Sequence of chain 1.E:
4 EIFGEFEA

Binding-site contacts:
Ligand atom O3G contacts residue GLN27 of chain 1.A at 3.0 Å (h-bond).
Ligand atom O2A contacts residue ASP156 of chain 1.A at 2.8 Å (salt-bridge).
Ligand atom O2A contacts residue LYS46 of chain 1.A at 2.7 Å (salt-bridge).
Ligand atom O1A contacts residue GLY25 of chain 1.A at 3.2 Å.
Ligand atom N6 contacts residue GLU91 of chain 1.A at 3.0 Å (salt-bridge).
Ligand atom PA contacts residue LYS46 of chain 1.A at 3.5 Å.
Ligand atom N9 contacts residue VAL31 of chain 1.A at 3.7 Å.
Ligand atom NS contacts residue GLN27 of chain 1.A at 3.6 Å.
Ligand atom O2A contacts residue MG1 of chain 1.I at 2.1 Å.
Ligand atom N6 contacts residue LEU145 of chain 1.A at 3.4 Å.
Ligand atom C6 contacts residue ALA44 of chain 1.A at 3.5 Å (hydrophobic).
Ligand atom C6 contacts residue LEU145 of chain 1.A at 3.5 Å (hydrophobic).
Ligand atom NS contacts residue PHE6 of chain 1.E at 1.4 Å.
Ligand atom O2S contacts residue PHE6 of chain 1.E at 2.9 Å.
Ligand atom O1A contacts residue LYS46 of chain 1.A at 3.5 Å (salt-bridge).
Ligand atom C8 contacts residue VAL31 of chain 1.A at 3.7 Å (hydrophobic).
Ligand atom N6 contacts residue THR90 of chain 1.A at 3.4 Å (h-bond).
Ligand atom O4' contacts residue VAL31 of chain 1.A at 3.6 Å.
Ligand atom O1A contacts residue VAL31 of chain 1.A at 3.7 Å.
Ligand atom O1A contacts residue GLY29 of chain 1.A at 3.6 Å.
Ligand atom N3 contacts residue LEU23 of chain 1.A at 3.5 Å.
Ligand atom O3B contacts residue GLY26 of chain 1.A at 3.7 Å.
Ligand atom N6 contacts residue ALA44 of chain 1.A at 3.5 Å.
Ligand atom O1B contacts residue MG1 of chain 1.I at 2.1 Å.
Ligand atom N1 contacts residue MET93 of chain 1.A at 3.0 Å (h-bond).
Ligand atom O2S contacts residue ARG142 of chain 1.A at 2.8 Å (salt-bridge).
Ligand atom S1G contacts residue ARG142 of chain 1.A at 3.7 Å.
Ligand atom O2B contacts residue ARG142 of chain 1.A at 3.7 Å.
Ligand atom O3A contacts residue MG1 of chain 1.I at 3.2 Å.
Ligand atom C5 contacts residue LEU145 of chain 1.A at 3.6 Å (hydrophobic).
Ligand atom C2S contacts residue PHE6 of chain 1.E at 2.5 Å (hydrophobic).
Ligand atom O2G contacts residue TYR28 of chain 1.A at 3.5 Å.
Ligand atom S1G contacts residue ASN143 of chain 1.A at 3.5 Å (h-bond).
Ligand atom O1A contacts residue GLY26 of chain 1.A at 3.0 Å (h-bond).
Ligand atom PB contacts residue MG1 of chain 1.I at 3.3 Å.
Ligand atom PA contacts residue MG1 of chain 1.I at 3.3 Å.
Ligand atom O5' contacts residue VAL31 of chain 1.A at 3.5 Å.
Ligand atom C2 contacts residue MET93 of chain 1.A at 3.4 Å (hydrophobic).
Ligand atom O3' contacts residue ASN97 of chain 1.A at 2.8 Å (h-bond).
Ligand atom O1B contacts residue ASN143 of chain 1.A at 3.0 Å (h-bond).

Sequence of chain 1.A:
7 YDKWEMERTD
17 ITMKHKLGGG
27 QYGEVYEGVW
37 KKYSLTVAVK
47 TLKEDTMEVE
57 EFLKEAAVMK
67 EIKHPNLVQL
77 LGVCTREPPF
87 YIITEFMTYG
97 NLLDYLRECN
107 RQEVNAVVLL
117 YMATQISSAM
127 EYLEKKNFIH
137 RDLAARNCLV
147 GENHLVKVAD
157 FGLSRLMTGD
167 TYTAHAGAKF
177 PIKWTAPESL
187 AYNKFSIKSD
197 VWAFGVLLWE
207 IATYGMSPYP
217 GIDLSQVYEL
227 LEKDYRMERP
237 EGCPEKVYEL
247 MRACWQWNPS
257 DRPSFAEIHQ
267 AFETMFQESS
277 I

This small molecule binds to this protein.
Small molecule (SMILES): NC(=O)CS[P](=O)(O)O[P](=O)(O)O[P](=O)(O)OC[C@H]1O[C@@H](n2cnc3c(N)ncnc32)[C@H](O)[C@@H]1O